Binding-site contacts:
Ligand atom O5 contacts residue SER345 of chain 1.A at 4.5 Å.
Ligand atom C5 contacts residue ASN343 of chain 1.A at 3.5 Å.
Ligand atom N2 contacts residue ASN343 of chain 1.A at 2.9 Å (h-bond).
Ligand atom C6 contacts residue LEU491 of chain 1.A at 3.8 Å (hydrophobic).
Ligand atom C3 contacts residue ASN343 of chain 1.A at 3.7 Å.
Ligand atom C1 contacts residue ALA346 of chain 1.A at 4.4 Å (hydrophobic).
Ligand atom C4 contacts residue ASN343 of chain 1.A at 4.1 Å.
Ligand atom O5 contacts residue ALA346 of chain 1.A at 4.0 Å.
Ligand atom O5 contacts residue TRP487 of chain 1.A at 3.8 Å.
Ligand atom C2 contacts residue TRP487 of chain 1.A at 4.1 Å (hydrophobic).
Ligand atom O7 contacts residue TRP487 of chain 1.A at 3.3 Å.
Ligand atom O7 contacts residue ASN343 of chain 1.A at 3.3 Å (h-bond).
Ligand atom C2 contacts residue ASN343 of chain 1.A at 2.4 Å.
Ligand atom O6 contacts residue LEU491 of chain 1.A at 3.6 Å.
Ligand atom O5 contacts residue ASN343 of chain 1.A at 2.2 Å (h-bond).
Ligand atom C1 contacts residue SER345 of chain 1.A at 3.9 Å.
Ligand atom O5 contacts residue LEU491 of chain 1.A at 4.3 Å.
Ligand atom C7 contacts residue TRP487 of chain 1.A at 4.4 Å (hydrophobic).
Ligand atom C8 contacts residue ASN343 of chain 1.A at 4.5 Å.
Ligand atom C1 contacts residue TRP487 of chain 1.A at 4.1 Å (hydrophobic).
Ligand atom C1 contacts residue ASN343 of chain 1.A at 1.4 Å.
Ligand atom C7 contacts residue ASN343 of chain 1.A at 3.3 Å.
Ligand atom C5 contacts residue SER345 of chain 1.A at 4.4 Å.

Sequence of chain 1.A:
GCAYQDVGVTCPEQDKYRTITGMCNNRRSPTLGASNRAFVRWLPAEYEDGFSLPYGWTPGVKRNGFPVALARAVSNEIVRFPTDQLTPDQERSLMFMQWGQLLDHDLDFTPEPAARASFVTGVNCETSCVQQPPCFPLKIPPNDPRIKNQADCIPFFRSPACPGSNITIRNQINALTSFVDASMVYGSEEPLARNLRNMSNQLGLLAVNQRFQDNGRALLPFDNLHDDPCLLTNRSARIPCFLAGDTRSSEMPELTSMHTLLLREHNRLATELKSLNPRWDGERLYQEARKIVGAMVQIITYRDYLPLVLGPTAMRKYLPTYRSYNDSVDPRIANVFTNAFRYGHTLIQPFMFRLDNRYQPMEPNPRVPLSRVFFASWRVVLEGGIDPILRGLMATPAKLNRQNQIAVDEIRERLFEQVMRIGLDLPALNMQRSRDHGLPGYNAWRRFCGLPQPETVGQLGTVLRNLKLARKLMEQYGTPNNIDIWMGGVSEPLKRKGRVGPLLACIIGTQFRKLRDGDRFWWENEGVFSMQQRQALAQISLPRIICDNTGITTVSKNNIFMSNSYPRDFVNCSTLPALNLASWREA

This protein binds this small molecule.
Small molecule (SMILES): CC(=O)N[C@H]1[C@H](O[C@H]2[C@H](O)[C@@H](NC(C)=O)CO[C@@H]2CO)O[C@H](CO)[C@@H](O)[C@@H]1O